Binding-site contacts:
Ligand atom C5 contacts residue ASN78 of chain 55.E at 3.5 Å.
Ligand atom C6 contacts residue ASN78 of chain 55.E at 4.5 Å.
Ligand atom C5 contacts residue VAL68 of chain 55.E at 4.4 Å (hydrophobic).
Ligand atom C5 contacts residue ALA69 of chain 55.E at 4.4 Å (hydrophobic).
Ligand atom C7 contacts residue TYR23 of chain 55.E at 4.0 Å (hydrophobic).
Ligand atom O7 contacts residue ASN78 of chain 55.E at 4.0 Å.
Ligand atom O5 contacts residue ASN78 of chain 55.E at 2.2 Å (h-bond).
Ligand atom C1 contacts residue ASN78 of chain 55.E at 1.4 Å.
Ligand atom C8 contacts residue TYR23 of chain 55.E at 3.3 Å (hydrophobic).
Ligand atom O6 contacts residue VAL68 of chain 55.E at 3.8 Å.
Ligand atom C1 contacts residue ALA69 of chain 55.E at 4.3 Å (hydrophobic).
Ligand atom C5 contacts residue SER80 of chain 55.E at 4.0 Å.
Ligand atom C7 contacts residue ASN78 of chain 55.E at 3.9 Å.
Ligand atom O5 contacts residue SER80 of chain 55.E at 4.1 Å.
Ligand atom O5 contacts residue ALA69 of chain 55.E at 3.5 Å.
Ligand atom O6 contacts residue ALA69 of chain 55.E at 4.0 Å.
Ligand atom C3 contacts residue ASN78 of chain 55.E at 4.0 Å.
Ligand atom C6 contacts residue ALA69 of chain 55.E at 4.1 Å (hydrophobic).
Ligand atom N2 contacts residue ASN78 of chain 55.E at 3.2 Å (h-bond).
Ligand atom C6 contacts residue VAL68 of chain 55.E at 3.1 Å (hydrophobic).
Ligand atom C2 contacts residue ASN78 of chain 55.E at 2.7 Å.
Ligand atom C4 contacts residue ASN78 of chain 55.E at 4.2 Å.
Ligand atom O7 contacts residue TYR23 of chain 55.E at 4.2 Å.
Ligand atom C1 contacts residue SER80 of chain 55.E at 3.8 Å.

The small molecule below binds the protein below.
Small molecule (SMILES): CC(=O)N[C@H]1[C@H](O[C@H]2[C@H](O)[C@@H](NC(C)=O)CO[C@@H]2CO)O[C@H](CO)[C@@H](O[C@@H]2O[C@H](CO)[C@@H](O)[C@H](O)[C@@H]2O)[C@@H]1O

Sequence of chain 55.E:
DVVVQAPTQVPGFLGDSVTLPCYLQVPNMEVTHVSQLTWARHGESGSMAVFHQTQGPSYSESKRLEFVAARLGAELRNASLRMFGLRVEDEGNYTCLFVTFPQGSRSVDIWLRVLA